Binding-site contacts:
Ligand atom C3 contacts residue ASN158 of chain 1.A at 3.8 Å.
Ligand atom C6 contacts residue ASN158 of chain 1.A at 4.2 Å.
Ligand atom C4 contacts residue ASN158 of chain 1.A at 4.3 Å.
Ligand atom C8 contacts residue ASN158 of chain 1.A at 4.0 Å.
Ligand atom N2 contacts residue ASN158 of chain 1.A at 2.9 Å (h-bond).
Ligand atom C2 contacts residue ASN158 of chain 1.A at 2.5 Å.
Ligand atom O5 contacts residue ASN158 of chain 1.A at 2.4 Å (h-bond).
Ligand atom C1 contacts residue ASN158 of chain 1.A at 1.4 Å.
Ligand atom O7 contacts residue ASN158 of chain 1.A at 3.3 Å (h-bond).
Ligand atom C5 contacts residue ASN158 of chain 1.A at 3.7 Å.
Ligand atom C7 contacts residue ASN158 of chain 1.A at 3.3 Å.

Sequence of chain 1.A:
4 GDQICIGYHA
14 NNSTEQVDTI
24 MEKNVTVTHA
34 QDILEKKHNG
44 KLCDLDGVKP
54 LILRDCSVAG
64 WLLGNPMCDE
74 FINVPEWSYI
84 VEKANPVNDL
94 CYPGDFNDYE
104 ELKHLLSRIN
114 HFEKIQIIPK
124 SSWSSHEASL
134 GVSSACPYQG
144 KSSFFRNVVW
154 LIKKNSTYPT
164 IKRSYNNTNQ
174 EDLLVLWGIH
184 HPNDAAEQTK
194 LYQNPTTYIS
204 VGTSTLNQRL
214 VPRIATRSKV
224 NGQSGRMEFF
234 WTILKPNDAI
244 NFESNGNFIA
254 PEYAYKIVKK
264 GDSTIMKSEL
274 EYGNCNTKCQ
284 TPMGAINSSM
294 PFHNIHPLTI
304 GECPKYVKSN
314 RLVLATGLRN

The small molecule below binds the protein below.
Small molecule (SMILES): CC(=O)N[C@@H]1[C@@H](O)[C@H](O)[C@@H](CO)O[C@H]1O